This small molecule binds to this protein.
Small molecule (SMILES): CC(=O)N[C@@H]1[C@@H](O)[C@H](O)[C@@H](CO)O[C@H]1O

Binding-site contacts:
Ligand atom N2 contacts residue ASN205 of chain 1.C at 2.9 Å (h-bond).
Ligand atom O5 contacts residue ASN167 of chain 1.C at 3.1 Å (h-bond).
Ligand atom O7 contacts residue ASN205 of chain 1.C at 3.5 Å (h-bond).
Ligand atom C1 contacts residue ASN167 of chain 1.C at 3.4 Å.
Ligand atom C7 contacts residue ASN205 of chain 1.C at 3.4 Å.
Ligand atom C6 contacts residue ASN167 of chain 1.C at 4.2 Å.
Ligand atom C8 contacts residue GLU204 of chain 1.C at 3.7 Å.
Ligand atom C4 contacts residue ASN205 of chain 1.C at 4.2 Å.
Ligand atom C1 contacts residue ASN205 of chain 1.C at 1.4 Å.
Ligand atom C8 contacts residue THR203 of chain 1.C at 4.0 Å.
Ligand atom C3 contacts residue ASN205 of chain 1.C at 3.8 Å.
Ligand atom O5 contacts residue ASN205 of chain 1.C at 2.4 Å (h-bond).
Ligand atom C2 contacts residue ASN205 of chain 1.C at 2.4 Å.
Ligand atom C5 contacts residue ASN167 of chain 1.C at 3.8 Å.
Ligand atom C5 contacts residue ASN205 of chain 1.C at 3.6 Å.
Ligand atom C8 contacts residue ASN205 of chain 1.C at 4.0 Å.

Sequence of chain 1.C:
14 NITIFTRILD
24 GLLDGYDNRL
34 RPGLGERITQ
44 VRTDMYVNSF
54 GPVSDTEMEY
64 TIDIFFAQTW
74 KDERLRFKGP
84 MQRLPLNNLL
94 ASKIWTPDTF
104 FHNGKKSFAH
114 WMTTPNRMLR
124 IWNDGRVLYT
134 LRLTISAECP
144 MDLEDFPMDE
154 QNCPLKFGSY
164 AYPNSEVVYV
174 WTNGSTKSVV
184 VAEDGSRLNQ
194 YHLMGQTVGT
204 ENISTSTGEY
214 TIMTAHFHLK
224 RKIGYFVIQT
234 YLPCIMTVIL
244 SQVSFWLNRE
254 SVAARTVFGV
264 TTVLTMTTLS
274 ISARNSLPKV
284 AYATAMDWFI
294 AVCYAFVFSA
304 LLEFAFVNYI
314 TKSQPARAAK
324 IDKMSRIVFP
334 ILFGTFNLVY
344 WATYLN